A protein and the small-molecule ligand that binds it are described below.
Small molecule (SMILES): CC(=O)N[C@H]1[C@H](O[C@H]2[C@H](O)[C@@H](NC(C)=O)CO[C@@H]2CO)O[C@H](CO)[C@@H](O)[C@@H]1O

Binding-site contacts:
Ligand atom O5 contacts residue ASN25 of chain 1.D at 2.4 Å (h-bond).
Ligand atom C8 contacts residue GLY21 of chain 1.D at 3.7 Å.
Ligand atom O7 contacts residue GLY21 of chain 1.D at 3.2 Å.
Ligand atom C4 contacts residue ASN25 of chain 1.D at 4.3 Å.
Ligand atom C7 contacts residue ASN25 of chain 1.D at 3.3 Å.
Ligand atom N2 contacts residue VAL49 of chain 1.D at 4.2 Å.
Ligand atom C7 contacts residue GLY21 of chain 1.D at 3.8 Å.
Ligand atom C8 contacts residue LEU50 of chain 1.D at 4.3 Å (hydrophobic).
Ligand atom O3 contacts residue VAL49 of chain 1.D at 4.3 Å.
Ligand atom N2 contacts residue ASN25 of chain 1.D at 3.0 Å (h-bond).
Ligand atom C8 contacts residue PHE24 of chain 1.D at 3.6 Å (hydrophobic).
Ligand atom C3 contacts residue ASN25 of chain 1.D at 3.9 Å.
Ligand atom C5 contacts residue ASN25 of chain 1.D at 3.7 Å.
Ligand atom C8 contacts residue ASN25 of chain 1.D at 4.2 Å.
Ligand atom C1 contacts residue ASN25 of chain 1.D at 1.5 Å.
Ligand atom C2 contacts residue ASN25 of chain 1.D at 2.5 Å.
Ligand atom C8 contacts residue VAL49 of chain 1.D at 3.6 Å (hydrophobic).
Ligand atom O7 contacts residue VAL49 of chain 1.D at 3.6 Å.
Ligand atom C7 contacts residue VAL49 of chain 1.D at 3.6 Å (hydrophobic).
Ligand atom O7 contacts residue ASN25 of chain 1.D at 3.3 Å (h-bond).

Sequence of chain 1.D:
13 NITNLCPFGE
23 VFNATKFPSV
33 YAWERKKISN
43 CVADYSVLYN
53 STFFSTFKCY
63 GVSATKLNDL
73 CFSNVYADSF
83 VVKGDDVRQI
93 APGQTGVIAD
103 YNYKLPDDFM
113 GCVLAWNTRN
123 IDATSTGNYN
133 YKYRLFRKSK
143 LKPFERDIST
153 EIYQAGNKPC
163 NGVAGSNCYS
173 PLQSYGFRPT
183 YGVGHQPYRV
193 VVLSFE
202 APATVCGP